Sequence of chain 21.C:
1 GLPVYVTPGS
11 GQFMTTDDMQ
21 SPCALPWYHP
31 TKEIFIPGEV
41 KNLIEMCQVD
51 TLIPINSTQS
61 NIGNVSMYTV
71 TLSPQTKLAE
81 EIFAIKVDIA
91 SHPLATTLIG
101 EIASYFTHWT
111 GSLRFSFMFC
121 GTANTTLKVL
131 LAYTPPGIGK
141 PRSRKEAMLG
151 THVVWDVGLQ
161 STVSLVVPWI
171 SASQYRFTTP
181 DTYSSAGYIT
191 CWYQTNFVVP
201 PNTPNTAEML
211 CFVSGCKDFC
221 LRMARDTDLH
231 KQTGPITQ

Binding-site contacts:
Ligand atom CM4 contacts residue TYR142 of chain 21.A at 3.5 Å (hydrophobic).
Ligand atom F2 contacts residue PHE179 of chain 21.A at 3.3 Å.
Ligand atom F1 contacts residue PHE179 of chain 21.A at 3.8 Å.
Ligand atom C6B contacts residue LEU181 of chain 21.A at 3.4 Å (hydrophobic).
Ligand atom C1C contacts residue MET214 of chain 21.A at 3.5 Å (hydrophobic).
Ligand atom F2 contacts residue VAL168 of chain 21.A at 2.6 Å.
Ligand atom C2A contacts residue PHE179 of chain 21.A at 3.6 Å (hydrophobic).
Ligand atom C5 contacts residue MET214 of chain 21.A at 3.5 Å (hydrophobic).
Ligand atom O1 contacts residue MET214 of chain 21.A at 3.5 Å (h-bond).
Ligand atom O1A contacts residue TYR144 of chain 21.A at 3.1 Å.
Ligand atom CM2 contacts residue ILE122 of chain 21.A at 3.5 Å (hydrophobic).
Ligand atom F2 contacts residue TYR142 of chain 21.A at 3.6 Å.
Ligand atom F1 contacts residue LEU217 of chain 21.A at 3.4 Å.
Ligand atom C1B contacts residue LEU181 of chain 21.A at 3.7 Å (hydrophobic).
Ligand atom CM6 contacts residue TYR144 of chain 21.A at 3.3 Å (hydrophobic).
Ligand atom C3A contacts residue TYR144 of chain 21.A at 3.4 Å (hydrophobic).
Ligand atom F3 contacts residue MET143 of chain 21.A at 3.3 Å.
Ligand atom N3A contacts residue PHE179 of chain 21.A at 3.2 Å.
Ligand atom F1 contacts residue TYR142 of chain 21.A at 3.6 Å.
Ligand atom C1B contacts residue ILE98 of chain 21.A at 3.6 Å (hydrophobic).
Ligand atom N3A contacts residue TYR144 of chain 21.A at 3.7 Å.
Ligand atom CM4 contacts residue PHE179 of chain 21.A at 3.8 Å (hydrophobic).
Ligand atom CM3 contacts residue TYR190 of chain 21.A at 3.5 Å (hydrophobic).
Ligand atom CM6 contacts residue MET214 of chain 21.A at 3.5 Å (hydrophobic).
Ligand atom F3 contacts residue SER167 of chain 21.A at 3.8 Å.
Ligand atom CM6 contacts residue LEU184 of chain 21.A at 3.0 Å (hydrophobic).
Ligand atom CM3 contacts residue ASN212 of chain 21.A at 3.5 Å.
Ligand atom C4B contacts residue LEU181 of chain 21.A at 3.5 Å (hydrophobic).
Ligand atom N1A contacts residue PHE179 of chain 21.A at 3.7 Å.
Ligand atom N1A contacts residue LEU181 of chain 21.A at 3.7 Å.
Ligand atom C2A contacts residue TYR144 of chain 21.A at 3.5 Å (hydrophobic).
Ligand atom N1A contacts residue TYR144 of chain 21.A at 3.1 Å.
Ligand atom C3A contacts residue PHE179 of chain 21.A at 3.4 Å (hydrophobic).
Ligand atom F3 contacts residue TYR144 of chain 21.A at 2.9 Å.
Ligand atom O1B contacts residue ILE98 of chain 21.A at 3.0 Å.
Ligand atom F3 contacts residue ALA166 of chain 21.A at 2.8 Å.
Ligand atom F3 contacts residue TYR142 of chain 21.A at 2.8 Å.
Ligand atom C5B contacts residue LEU181 of chain 21.A at 3.4 Å (hydrophobic).
Ligand atom C4 contacts residue TYR190 of chain 21.A at 3.4 Å (hydrophobic).
Ligand atom C5B contacts residue TYR144 of chain 21.A at 3.5 Å (hydrophobic).

The small molecule below binds the protein below.
Small molecule (SMILES): Cc1cc(CCCOc2c(C)cc(-c3noc(C(F)(F)F)n3)cc2C)on1

Sequence of chain 21.A:
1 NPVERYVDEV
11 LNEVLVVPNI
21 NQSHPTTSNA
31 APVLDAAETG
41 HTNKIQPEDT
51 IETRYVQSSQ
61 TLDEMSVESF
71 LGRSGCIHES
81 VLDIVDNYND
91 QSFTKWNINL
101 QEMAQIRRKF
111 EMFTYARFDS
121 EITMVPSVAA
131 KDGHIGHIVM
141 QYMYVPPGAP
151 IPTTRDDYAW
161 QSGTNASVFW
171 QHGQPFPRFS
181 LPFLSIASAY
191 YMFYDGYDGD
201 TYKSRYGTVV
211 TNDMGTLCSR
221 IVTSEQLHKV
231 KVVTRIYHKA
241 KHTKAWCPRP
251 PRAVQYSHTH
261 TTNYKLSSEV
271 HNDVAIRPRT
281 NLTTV